Binding-site contacts:
Ligand atom O02 contacts residue MET46 of chain 1.B at 4.0 Å.
Ligand atom C19 contacts residue PHE107 of chain 1.B at 4.0 Å (hydrophobic).
Ligand atom C15 contacts residue MET91 of chain 1.B at 4.3 Å (hydrophobic).
Ligand atom C09 contacts residue ILE127 of chain 1.B at 4.1 Å (hydrophobic).
Ligand atom C24 contacts residue LEU228 of chain 1.B at 3.6 Å (hydrophobic).
Ligand atom O01 contacts residue LEU90 of chain 1.B at 3.5 Å (h-bond).
Ligand atom C18 contacts residue LEU49 of chain 1.B at 4.0 Å (hydrophobic).
Ligand atom C23 contacts residue LEU228 of chain 1.B at 4.4 Å (hydrophobic).
Ligand atom C09 contacts residue MET91 of chain 1.B at 4.3 Å (hydrophobic).
Ligand atom C12 contacts residue LEU94 of chain 1.B at 4.2 Å (hydrophobic).
Ligand atom C21 contacts residue LEU49 of chain 1.B at 4.3 Å (hydrophobic).
Ligand atom C12 contacts residue MET91 of chain 1.B at 4.3 Å (hydrophobic).
Ligand atom O01 contacts residue LEU94 of chain 1.B at 4.3 Å.
Ligand atom O02 contacts residue LEU228 of chain 1.B at 3.4 Å.
Ligand atom C15 contacts residue LEU90 of chain 1.B at 3.4 Å (hydrophobic).
Ligand atom C16 contacts residue GLU56 of chain 1.B at 3.2 Å.
Ligand atom C14 contacts residue LEU94 of chain 1.B at 4.2 Å (hydrophobic).
Ligand atom C14 contacts residue PHE107 of chain 1.B at 4.2 Å (hydrophobic).
Ligand atom C15 contacts residue LEU94 of chain 1.B at 3.9 Å (hydrophobic).
Ligand atom C22 contacts residue LEU49 of chain 1.B at 4.1 Å (hydrophobic).
Ligand atom C16 contacts residue ARG97 of chain 1.B at 3.9 Å.
Ligand atom O01 contacts residue ARG97 of chain 1.B at 3.0 Å (salt-bridge).
Ligand atom C21 contacts residue ALA53 of chain 1.B at 4.3 Å (hydrophobic).
Ligand atom C08 contacts residue ILE127 of chain 1.B at 4.3 Å (hydrophobic).
Ligand atom C24 contacts residue LEU87 of chain 1.B at 4.3 Å (hydrophobic).
Ligand atom C17 contacts residue LEU52 of chain 1.B at 4.4 Å (hydrophobic).
Ligand atom C18 contacts residue ALA53 of chain 1.B at 3.9 Å (hydrophobic).
Ligand atom C14 contacts residue LEU90 of chain 1.B at 4.3 Å (hydrophobic).
Ligand atom C12 contacts residue LEU131 of chain 1.B at 4.1 Å (hydrophobic).
Ligand atom C25 contacts residue MET46 of chain 1.B at 4.2 Å (hydrophobic).
Ligand atom C17 contacts residue GLU56 of chain 1.B at 3.2 Å.
Ligand atom O01 contacts residue GLU56 of chain 1.B at 2.5 Å (salt-bridge).
Ligand atom C13 contacts residue LEU94 of chain 1.B at 4.0 Å (hydrophobic).
Ligand atom C18 contacts residue PHE107 of chain 1.B at 4.2 Å (hydrophobic).
Ligand atom C12 contacts residue PHE107 of chain 1.B at 4.2 Å (hydrophobic).
Ligand atom C16 contacts residue LEU90 of chain 1.B at 3.9 Å (hydrophobic).
Ligand atom C20 contacts residue PHE107 of chain 1.B at 4.2 Å (hydrophobic).
Ligand atom C13 contacts residue MET91 of chain 1.B at 3.7 Å (hydrophobic).
Ligand atom C17 contacts residue ALA53 of chain 1.B at 4.2 Å (hydrophobic).
Ligand atom C22 contacts residue MET46 of chain 1.B at 4.4 Å (hydrophobic).

Sequence of chain 1.B:
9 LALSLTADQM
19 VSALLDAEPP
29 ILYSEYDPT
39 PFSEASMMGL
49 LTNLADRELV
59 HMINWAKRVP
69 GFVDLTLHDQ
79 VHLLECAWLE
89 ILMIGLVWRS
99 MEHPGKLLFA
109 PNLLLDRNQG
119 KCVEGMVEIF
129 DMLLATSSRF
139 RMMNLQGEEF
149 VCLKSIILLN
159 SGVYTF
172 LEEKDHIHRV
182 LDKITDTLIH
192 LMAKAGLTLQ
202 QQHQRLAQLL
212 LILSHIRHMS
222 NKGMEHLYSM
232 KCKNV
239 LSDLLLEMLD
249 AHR

A protein and the small-molecule ligand that binds it are described below.
Small molecule (SMILES): C[C@]12CC[C@@H]3c4ccc(O)cc4CC[C@H]3[C@@H]1C[C@H](Cc1ccccc1)[C@@H]2O